A protein and the small-molecule ligand that binds it are described below.
Small molecule (SMILES): CCOc1noc2cc(OCCC3CCN(c4ccc(C)nn4)CC3)ccc12

Sequence of chain 9.A:
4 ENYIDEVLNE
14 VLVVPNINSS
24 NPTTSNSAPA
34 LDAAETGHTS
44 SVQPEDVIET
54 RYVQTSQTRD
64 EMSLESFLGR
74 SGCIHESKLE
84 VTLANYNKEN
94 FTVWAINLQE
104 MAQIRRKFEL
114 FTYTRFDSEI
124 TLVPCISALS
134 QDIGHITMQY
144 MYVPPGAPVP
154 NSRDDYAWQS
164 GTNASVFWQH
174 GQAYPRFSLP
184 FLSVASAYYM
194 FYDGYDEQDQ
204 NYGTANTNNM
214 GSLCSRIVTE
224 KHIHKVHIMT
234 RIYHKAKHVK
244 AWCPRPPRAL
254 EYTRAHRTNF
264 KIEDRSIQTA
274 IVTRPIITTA

Binding-site contacts:
Ligand atom C04 contacts residue MET213 of chain 9.A at 3.9 Å (hydrophobic).
Ligand atom C15 contacts residue LEU182 of chain 9.A at 3.7 Å (hydrophobic).
Ligand atom N24 contacts residue PHE180 of chain 9.A at 3.6 Å.
Ligand atom C18 contacts residue ILE99 of chain 9.A at 3.8 Å (hydrophobic).
Ligand atom C28 contacts residue TYR143 of chain 9.A at 3.4 Å (hydrophobic).
Ligand atom O16 contacts residue ILE99 of chain 9.A at 3.6 Å.
Ligand atom C12 contacts residue ILE99 of chain 9.A at 3.7 Å (hydrophobic).
Ligand atom C09 contacts residue TYR191 of chain 9.A at 3.6 Å (hydrophobic).
Ligand atom C15 contacts residue ILE123 of chain 9.A at 3.6 Å (hydrophobic).
Ligand atom C01 contacts residue TYR192 of chain 9.A at 2.9 Å (hydrophobic).
Ligand atom C14 contacts residue HIS237 of chain 9.A at 3.5 Å.
Ligand atom C05 contacts residue LEU101 of chain 9.A at 3.9 Å (hydrophobic).
Ligand atom C10 contacts residue TYR191 of chain 9.A at 3.7 Å (hydrophobic).
Ligand atom C14 contacts residue SER121 of chain 9.A at 3.5 Å.
Ligand atom N07 contacts residue LEU101 of chain 9.A at 3.7 Å.
Ligand atom C18 contacts residue TYR145 of chain 9.A at 3.8 Å (hydrophobic).
Ligand atom C22 contacts residue ILE99 of chain 9.A at 3.9 Å (hydrophobic).
Ligand atom C28 contacts residue MET144 of chain 9.A at 3.8 Å (hydrophobic).
Ligand atom C17 contacts residue ILE99 of chain 9.A at 3.8 Å (hydrophobic).
Ligand atom C22 contacts residue ILE123 of chain 9.A at 3.6 Å (hydrophobic).
Ligand atom N08 contacts residue LEU101 of chain 9.A at 3.8 Å.
Ligand atom C13 contacts residue MET213 of chain 9.A at 3.4 Å (hydrophobic).
Ligand atom C19 contacts residue TYR145 of chain 9.A at 3.2 Å (hydrophobic).
Ligand atom C03 contacts residue ASN211 of chain 9.A at 3.1 Å.
Ligand atom O26 contacts residue PHE180 of chain 9.A at 3.7 Å.
Ligand atom N06 contacts residue LEU101 of chain 9.A at 3.2 Å.
Ligand atom C21 contacts residue ILE123 of chain 9.A at 3.8 Å (hydrophobic).
Ligand atom C28 contacts residue TYR145 of chain 9.A at 3.3 Å (hydrophobic).
Ligand atom C17 contacts residue LEU182 of chain 9.A at 3.7 Å (hydrophobic).
Ligand atom N24 contacts residue LEU216 of chain 9.A at 3.5 Å.
Ligand atom C25 contacts residue PHE180 of chain 9.A at 3.5 Å (hydrophobic).
Ligand atom O26 contacts residue TYR145 of chain 9.A at 3.2 Å.
Ligand atom C28 contacts residue ALA167 of chain 9.A at 3.1 Å (hydrophobic).
Ligand atom C04 contacts residue ASN211 of chain 9.A at 3.4 Å.
Ligand atom C27 contacts residue PHE180 of chain 9.A at 3.2 Å (hydrophobic).
Ligand atom C18 contacts residue LEU182 of chain 9.A at 3.2 Å (hydrophobic).
Ligand atom C09 contacts residue LEU101 of chain 9.A at 3.8 Å (hydrophobic).
Ligand atom C19 contacts residue LEU182 of chain 9.A at 3.6 Å (hydrophobic).
Ligand atom C01 contacts residue THR207 of chain 9.A at 2.9 Å.
Ligand atom O23 contacts residue LEU216 of chain 9.A at 3.7 Å.